Binding-site contacts:
Ligand atom O5 contacts residue ASN122 of chain 1.A at 2.4 Å (h-bond).
Ligand atom C8 contacts residue ASN122 of chain 1.A at 3.9 Å.
Ligand atom O7 contacts residue PHE121 of chain 1.A at 4.0 Å.
Ligand atom C3 contacts residue ASN122 of chain 1.A at 3.7 Å.
Ligand atom C5 contacts residue ASN122 of chain 1.A at 3.7 Å.
Ligand atom C4 contacts residue ASN122 of chain 1.A at 4.2 Å.
Ligand atom C7 contacts residue ASN122 of chain 1.A at 3.4 Å.
Ligand atom C8 contacts residue PHE121 of chain 1.A at 3.5 Å (hydrophobic).
Ligand atom C8 contacts residue SER120 of chain 1.A at 4.0 Å.
Ligand atom C2 contacts residue ASN122 of chain 1.A at 2.4 Å.
Ligand atom C1 contacts residue ASN122 of chain 1.A at 1.5 Å.
Ligand atom C8 contacts residue LYS133 of chain 1.A at 4.1 Å.
Ligand atom N2 contacts residue ASN122 of chain 1.A at 2.9 Å (h-bond).
Ligand atom C7 contacts residue PHE121 of chain 1.A at 4.0 Å (hydrophobic).
Ligand atom O7 contacts residue ASN122 of chain 1.A at 3.5 Å (h-bond).

Sequence of chain 1.A:
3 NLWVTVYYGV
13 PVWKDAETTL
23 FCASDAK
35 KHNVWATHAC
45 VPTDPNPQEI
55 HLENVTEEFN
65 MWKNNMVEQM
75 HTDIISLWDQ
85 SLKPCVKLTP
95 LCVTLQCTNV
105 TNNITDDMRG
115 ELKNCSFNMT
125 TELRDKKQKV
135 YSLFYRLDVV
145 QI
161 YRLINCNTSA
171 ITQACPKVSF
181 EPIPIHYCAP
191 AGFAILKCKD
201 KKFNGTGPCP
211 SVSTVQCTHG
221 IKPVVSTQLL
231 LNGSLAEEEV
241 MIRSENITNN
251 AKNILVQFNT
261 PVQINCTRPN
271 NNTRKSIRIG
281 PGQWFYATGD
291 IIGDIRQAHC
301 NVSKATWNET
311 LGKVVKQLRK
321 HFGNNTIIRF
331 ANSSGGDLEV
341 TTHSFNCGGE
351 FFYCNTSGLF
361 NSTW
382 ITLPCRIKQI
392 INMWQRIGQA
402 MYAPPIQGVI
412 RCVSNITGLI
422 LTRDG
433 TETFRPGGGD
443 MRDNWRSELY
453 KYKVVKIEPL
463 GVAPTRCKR

The small molecule below binds the protein below.
Small molecule (SMILES): CC(=O)N[C@H]1[C@H](O[C@H]2[C@H](O)[C@@H](NC(C)=O)CO[C@@H]2CO)O[C@H](CO)[C@@H](O)[C@@H]1O